This small molecule binds to this protein.
Small molecule (SMILES): CC(C)CCC[C@@H](C)[C@H]1CC[C@H]2[C@@H]3CC=C4C[C@@H](O)CC[C@]4(C)[C@H]3CC[C@]12C

Sequence of chain 1.A:
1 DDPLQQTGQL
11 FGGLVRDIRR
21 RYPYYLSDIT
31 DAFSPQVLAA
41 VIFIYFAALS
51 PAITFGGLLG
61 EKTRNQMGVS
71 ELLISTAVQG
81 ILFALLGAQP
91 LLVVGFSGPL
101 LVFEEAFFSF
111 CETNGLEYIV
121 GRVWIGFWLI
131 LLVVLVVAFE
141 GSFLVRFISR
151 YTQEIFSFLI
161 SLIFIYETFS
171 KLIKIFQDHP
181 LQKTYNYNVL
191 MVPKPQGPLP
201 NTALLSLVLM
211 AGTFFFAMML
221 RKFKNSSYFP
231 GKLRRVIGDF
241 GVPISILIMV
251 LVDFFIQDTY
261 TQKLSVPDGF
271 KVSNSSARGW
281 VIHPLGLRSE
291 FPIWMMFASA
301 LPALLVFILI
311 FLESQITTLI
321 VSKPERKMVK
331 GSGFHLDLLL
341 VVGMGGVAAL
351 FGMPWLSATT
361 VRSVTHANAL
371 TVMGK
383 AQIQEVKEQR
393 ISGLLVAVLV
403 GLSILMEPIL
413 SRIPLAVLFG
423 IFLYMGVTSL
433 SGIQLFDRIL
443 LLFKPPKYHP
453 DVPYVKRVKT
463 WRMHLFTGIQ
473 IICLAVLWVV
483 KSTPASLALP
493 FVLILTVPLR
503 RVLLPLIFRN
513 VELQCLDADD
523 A

Binding-site contacts:
Ligand atom C16 contacts residue ILE244 of chain 1.A at 4.4 Å (hydrophobic).
Ligand atom C24 contacts residue LEU247 of chain 1.A at 3.9 Å (hydrophobic).
Ligand atom C26 contacts residue ILE246 of chain 1.A at 4.0 Å (hydrophobic).
Ligand atom C27 contacts residue ILE411 of chain 1.A at 4.1 Å (hydrophobic).
Ligand atom C23 contacts residue ILE42 of chain 1.A at 4.2 Å (hydrophobic).
Ligand atom C27 contacts residue PHE46 of chain 1.A at 3.9 Å (hydrophobic).
Ligand atom C17 contacts residue PRO243 of chain 1.A at 4.1 Å (hydrophobic).
Ligand atom C24 contacts residue PRO243 of chain 1.A at 4.3 Å (hydrophobic).
Ligand atom C22 contacts residue ILE42 of chain 1.A at 4.0 Å (hydrophobic).
Ligand atom C7 contacts residue ILE244 of chain 1.A at 4.4 Å (hydrophobic).
Ligand atom C21 contacts residue ILE42 of chain 1.A at 3.6 Å (hydrophobic).
Ligand atom C6 contacts residue PHE240 of chain 1.A at 4.2 Å (hydrophobic).
Ligand atom C9 contacts residue PHE240 of chain 1.A at 3.8 Å (hydrophobic).
Ligand atom C3 contacts residue PHE240 of chain 1.A at 4.2 Å (hydrophobic).
Ligand atom C6 contacts residue VAL236 of chain 1.A at 4.4 Å (hydrophobic).
Ligand atom C15 contacts residue ILE244 of chain 1.A at 3.6 Å (hydrophobic).
Ligand atom C25 contacts residue ILE415 of chain 1.A at 4.3 Å (hydrophobic).
Ligand atom C12 contacts residue PHE240 of chain 1.A at 4.1 Å (hydrophobic).
Ligand atom O1 contacts residue VAL236 of chain 1.A at 4.3 Å.
Ligand atom C1 contacts residue PHE240 of chain 1.A at 3.9 Å (hydrophobic).
Ligand atom C26 contacts residue VAL250 of chain 1.A at 3.8 Å (hydrophobic).
Ligand atom C26 contacts residue LEU247 of chain 1.A at 4.3 Å (hydrophobic).
Ligand atom C14 contacts residue PHE240 of chain 1.A at 4.0 Å (hydrophobic).
Ligand atom C24 contacts residue ILE246 of chain 1.A at 4.2 Å (hydrophobic).
Ligand atom C4 contacts residue VAL236 of chain 1.A at 3.9 Å (hydrophobic).
Ligand atom C16 contacts residue LEU247 of chain 1.A at 4.0 Å (hydrophobic).
Ligand atom C3 contacts residue PRO35 of chain 1.A at 4.4 Å (hydrophobic).
Ligand atom C16 contacts residue PRO243 of chain 1.A at 3.7 Å (hydrophobic).
Ligand atom C7 contacts residue PHE240 of chain 1.A at 4.1 Å (hydrophobic).
Ligand atom C26 contacts residue ILE415 of chain 1.A at 4.1 Å (hydrophobic).
Ligand atom C3 contacts residue VAL236 of chain 1.A at 4.3 Å (hydrophobic).
Ligand atom C5 contacts residue PHE240 of chain 1.A at 4.4 Å (hydrophobic).
Ligand atom C11 contacts residue PHE240 of chain 1.A at 4.3 Å (hydrophobic).
Ligand atom O1 contacts residue PRO35 of chain 1.A at 4.3 Å.
Ligand atom C25 contacts residue PHE46 of chain 1.A at 3.9 Å (hydrophobic).
Ligand atom C27 contacts residue ILE415 of chain 1.A at 4.0 Å (hydrophobic).
Ligand atom C25 contacts residue ILE246 of chain 1.A at 3.9 Å (hydrophobic).
Ligand atom C8 contacts residue PHE240 of chain 1.A at 4.4 Å (hydrophobic).
Ligand atom C22 contacts residue PRO243 of chain 1.A at 3.7 Å (hydrophobic).
Ligand atom C12 contacts residue LEU38 of chain 1.A at 4.4 Å (hydrophobic).